The small molecule below binds the protein below.
Small molecule (SMILES): Nc1nc2c(ncn2[C@@H]2O[C@H](CO[P](=O)(O)O[P](=O)(O)O[C@H]3O[C@H](CO)[C@@H](O)[C@H](O)[C@@H]3O)[C@@H](O)[C@H]2O)c(=O)[nH]1

Binding-site contacts:
Ligand atom C3' contacts residue GLU292 of chain 1.B at 3.5 Å.
Ligand atom C6 contacts residue LEU262 of chain 1.B at 3.8 Å (hydrophobic).
Ligand atom O31 contacts residue ARG196 of chain 1.B at 3.7 Å.
Ligand atom C6 contacts residue VAL267 of chain 1.B at 3.7 Å (hydrophobic).
Ligand atom O3' contacts residue GLU292 of chain 1.B at 2.5 Å (salt-bridge).
Ligand atom O31 contacts residue GLY285 of chain 1.B at 2.8 Å (h-bond).
Ligand atom N7 contacts residue ARG192 of chain 1.B at 3.3 Å (salt-bridge).
Ligand atom O31 contacts residue GLU284 of chain 1.B at 2.8 Å (salt-bridge).
Ligand atom N3 contacts residue VAL267 of chain 1.B at 3.7 Å.
Ligand atom O31 contacts residue PHE286 of chain 1.B at 3.2 Å (h-bond).
Ligand atom C2 contacts residue VAL267 of chain 1.B at 3.6 Å (hydrophobic).
Ligand atom O6 contacts residue LEU262 of chain 1.B at 3.0 Å (h-bond).
Ligand atom O2A contacts residue LEU288 of chain 1.B at 3.2 Å (h-bond).
Ligand atom O41 contacts residue PHE286 of chain 1.B at 3.4 Å.
Ligand atom O41 contacts residue GLY287 of chain 1.B at 2.9 Å (h-bond).
Ligand atom N2 contacts residue ASP264 of chain 1.B at 3.6 Å.
Ligand atom O6A contacts residue TYR88 of chain 1.B at 3.6 Å.
Ligand atom N2 contacts residue LEU262 of chain 1.B at 3.3 Å (h-bond).
Ligand atom O2B contacts residue ARG196 of chain 1.B at 2.7 Å (salt-bridge).
Ligand atom C61 contacts residue ASP115 of chain 1.B at 3.6 Å.
Ligand atom O1A contacts residue LYS197 of chain 1.B at 3.4 Å (salt-bridge).
Ligand atom C2 contacts residue LEU262 of chain 1.B at 3.4 Å (hydrophobic).
Ligand atom O2' contacts residue GLU292 of chain 1.B at 3.3 Å (salt-bridge).
Ligand atom O31 contacts residue GLY287 of chain 1.B at 3.6 Å.
Ligand atom O21 contacts residue ASP115 of chain 1.B at 2.7 Å (salt-bridge).
Ligand atom C4 contacts residue VAL267 of chain 1.B at 3.8 Å (hydrophobic).
Ligand atom N1 contacts residue LEU262 of chain 1.B at 2.7 Å (h-bond).
Ligand atom N7 contacts residue MET190 of chain 1.B at 3.5 Å.
Ligand atom C3' contacts residue CYS289 of chain 1.B at 3.7 Å (hydrophobic).
Ligand atom O6 contacts residue VAL261 of chain 1.B at 3.7 Å.
Ligand atom O2' contacts residue VAL267 of chain 1.B at 3.7 Å.
Ligand atom C31 contacts residue GLU284 of chain 1.B at 3.7 Å.
Ligand atom O41 contacts residue LEU288 of chain 1.B at 3.4 Å (h-bond).
Ligand atom N2 contacts residue THR263 of chain 1.B at 3.7 Å.
Ligand atom N1 contacts residue VAL267 of chain 1.B at 3.6 Å.
Ligand atom C5 contacts residue ARG192 of chain 1.B at 3.5 Å.
Ligand atom C8 contacts residue MET190 of chain 1.B at 3.8 Å (hydrophobic).
Ligand atom C8 contacts residue ARG192 of chain 1.B at 3.8 Å.
Ligand atom C2' contacts residue CYS289 of chain 1.B at 3.5 Å (hydrophobic).
Ligand atom O2B contacts residue LYS197 of chain 1.B at 3.2 Å (salt-bridge).

Sequence of chain 1.B:
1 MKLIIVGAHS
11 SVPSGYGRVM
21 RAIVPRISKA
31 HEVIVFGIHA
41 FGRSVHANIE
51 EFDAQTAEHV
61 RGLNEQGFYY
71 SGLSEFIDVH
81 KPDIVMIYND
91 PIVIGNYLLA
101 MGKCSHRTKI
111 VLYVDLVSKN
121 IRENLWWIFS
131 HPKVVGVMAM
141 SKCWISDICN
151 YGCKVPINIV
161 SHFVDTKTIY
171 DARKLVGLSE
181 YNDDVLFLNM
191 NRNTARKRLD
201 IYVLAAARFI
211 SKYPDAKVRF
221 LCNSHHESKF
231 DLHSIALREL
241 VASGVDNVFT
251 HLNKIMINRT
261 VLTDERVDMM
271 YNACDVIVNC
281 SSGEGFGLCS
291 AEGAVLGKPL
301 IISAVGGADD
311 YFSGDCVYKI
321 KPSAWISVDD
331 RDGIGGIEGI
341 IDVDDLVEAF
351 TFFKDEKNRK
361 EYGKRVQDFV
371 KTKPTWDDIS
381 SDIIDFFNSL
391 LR